Sequence of chain 36.E:
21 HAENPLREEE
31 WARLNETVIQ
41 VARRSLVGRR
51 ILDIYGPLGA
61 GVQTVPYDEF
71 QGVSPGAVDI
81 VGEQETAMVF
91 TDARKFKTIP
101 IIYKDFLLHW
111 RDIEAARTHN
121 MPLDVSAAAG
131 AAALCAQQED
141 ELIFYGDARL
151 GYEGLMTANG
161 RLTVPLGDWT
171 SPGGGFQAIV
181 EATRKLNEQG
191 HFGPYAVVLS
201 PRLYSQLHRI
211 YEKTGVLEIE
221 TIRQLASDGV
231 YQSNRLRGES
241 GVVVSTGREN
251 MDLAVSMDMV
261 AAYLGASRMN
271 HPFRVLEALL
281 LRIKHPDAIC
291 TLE

Binding-site contacts:
Ligand atom NE contacts residue ILE51 of chain 36.E at 3.7 Å.
Ligand atom N contacts residue ARG49 of chain 36.E at 3.7 Å.
Ligand atom CD2 contacts residue ARG43 of chain 36.E at 3.6 Å.
Ligand atom O contacts residue ARG50 of chain 36.E at 3.4 Å.
Ligand atom CA contacts residue ASP258 of chain 36.E at 3.7 Å.
Ligand atom N contacts residue PRO57 of chain 36.E at 3.5 Å.
Ligand atom CB contacts residue MET259 of chain 36.E at 3.6 Å (hydrophobic).
Ligand atom O contacts residue ARG43 of chain 36.E at 2.8 Å (salt-bridge).
Ligand atom C contacts residue ARG43 of chain 36.E at 3.7 Å.
Ligand atom CB contacts residue ARG49 of chain 36.E at 3.5 Å.
Ligand atom O contacts residue ILE39 of chain 36.E at 3.7 Å.
Ligand atom CG contacts residue PRO57 of chain 36.E at 3.7 Å (hydrophobic).
Ligand atom CG2 contacts residue ASP258 of chain 36.E at 3.5 Å.
Ligand atom CA contacts residue ASP258 of chain 36.E at 3.7 Å.
Ligand atom CG2 contacts residue MET259 of chain 36.E at 3.7 Å (hydrophobic).
Ligand atom CB contacts residue ARG49 of chain 36.E at 3.7 Å.
Ligand atom CD2 contacts residue ARG50 of chain 36.E at 3.6 Å.
Ligand atom CD contacts residue ARG50 of chain 36.E at 3.3 Å.
Ligand atom CA contacts residue ASP258 of chain 36.E at 3.6 Å.
Ligand atom N contacts residue ASP258 of chain 36.E at 3.2 Å (salt-bridge).
Ligand atom O contacts residue ARG49 of chain 36.E at 3.1 Å (salt-bridge).
Ligand atom NE contacts residue ARG50 of chain 36.E at 3.1 Å (salt-bridge).
Ligand atom NH2 contacts residue THR246 of chain 36.E at 3.0 Å (h-bond).
Ligand atom OG1 contacts residue MET259 of chain 36.E at 2.6 Å (h-bond).
Ligand atom N contacts residue ARG49 of chain 36.E at 3.5 Å (salt-bridge).
Ligand atom NH1 contacts residue THR246 of chain 36.E at 3.2 Å (h-bond).
Ligand atom N contacts residue ASP258 of chain 36.E at 2.8 Å (salt-bridge).
Ligand atom NH2 contacts residue ASP228 of chain 36.E at 2.7 Å (salt-bridge).
Ligand atom OG1 contacts residue ASP258 of chain 36.E at 3.3 Å.
Ligand atom CB contacts residue ASP258 of chain 36.E at 3.7 Å.
Ligand atom CD2 contacts residue ASP258 of chain 36.E at 3.4 Å.
Ligand atom CD contacts residue LEU52 of chain 36.E at 3.3 Å (hydrophobic).
Ligand atom N contacts residue ASP258 of chain 36.E at 3.2 Å (salt-bridge).
Ligand atom C contacts residue ASP258 of chain 36.E at 3.7 Å.
Ligand atom NH1 contacts residue ASP53 of chain 36.E at 3.0 Å (salt-bridge).
Ligand atom N contacts residue ARG49 of chain 36.E at 3.5 Å (salt-bridge).
Ligand atom C contacts residue ARG49 of chain 36.E at 3.6 Å.
Ligand atom CZ contacts residue THR246 of chain 36.E at 3.3 Å.
Ligand atom CB contacts residue ASP258 of chain 36.E at 3.5 Å.
Ligand atom O contacts residue ARG43 of chain 36.E at 2.8 Å (salt-bridge).

The protein below binds the small molecule below.
Small molecule (SMILES): CC(C)C[C@H](NC(=O)CN)C(=O)N[C@H](C(=O)N[C@H](C(=O)NCC(=O)N[C@@H](CO)C(=O)N[C@@H](CC(C)C)C(=O)N[C@@H](CCCN=C(N)N)C(=O)NCC=O)C(C)C)[C@@H](C)O